Binding-site contacts:
Ligand atom O5 contacts residue CYS140 of chain 1.D at 3.1 Å (h-bond).
Ligand atom C14 contacts residue MSE138 of chain 1.D at 3.2 Å.
Ligand atom C20 contacts residue LEU70 of chain 1.D at 3.5 Å (hydrophobic).
Ligand atom C25 contacts residue LEU70 of chain 1.D at 3.3 Å (hydrophobic).
Ligand atom O5 contacts residue LEU141 of chain 1.D at 2.5 Å (h-bond).
Ligand atom C26 contacts residue GLY73 of chain 1.D at 3.1 Å.
Ligand atom C4 contacts residue LEU70 of chain 1.D at 3.5 Å (hydrophobic).
Ligand atom C25 contacts residue GLY71 of chain 1.D at 3.4 Å.
Ligand atom C27 contacts residue GLU190 of chain 1.D at 3.8 Å.
Ligand atom C1 contacts residue LEU70 of chain 1.D at 3.6 Å (hydrophobic).
Ligand atom C14 contacts residue ASP207 of chain 1.D at 3.8 Å.
Ligand atom C7 contacts residue ALA91 of chain 1.D at 3.7 Å (hydrophobic).
Ligand atom N1 contacts residue LEU141 of chain 1.D at 3.7 Å.
Ligand atom C26 contacts residue LEU72 of chain 1.D at 3.2 Å (hydrophobic).
Ligand atom C27 contacts residue THR206 of chain 1.D at 3.3 Å.
Ligand atom C10 contacts residue ALA91 of chain 1.D at 3.7 Å (hydrophobic).
Ligand atom C9 contacts residue GLU139 of chain 1.D at 3.7 Å.
Ligand atom C26 contacts residue GLY71 of chain 1.D at 3.6 Å.
Ligand atom C8 contacts residue ALA91 of chain 1.D at 3.5 Å (hydrophobic).
Ligand atom C9 contacts residue ALA91 of chain 1.D at 3.4 Å (hydrophobic).
Ligand atom C8 contacts residue LEU141 of chain 1.D at 3.3 Å (hydrophobic).
Ligand atom N3 contacts residue LEU70 of chain 1.D at 3.5 Å.
Ligand atom N1 contacts residue ALA91 of chain 1.D at 3.3 Å.
Ligand atom C17 contacts residue VAL78 of chain 1.D at 3.0 Å (hydrophobic).
Ligand atom C15 contacts residue ASP207 of chain 1.D at 3.6 Å.
Ligand atom N2 contacts residue VAL78 of chain 1.D at 3.3 Å.
Ligand atom O4 contacts residue LEU70 of chain 1.D at 3.7 Å.
Ligand atom C16 contacts residue VAL78 of chain 1.D at 3.4 Å (hydrophobic).
Ligand atom N1 contacts residue GLU139 of chain 1.D at 2.9 Å (salt-bridge).
Ligand atom C26 contacts residue VAL78 of chain 1.D at 3.6 Å (hydrophobic).
Ligand atom C12 contacts residue VAL78 of chain 1.D at 3.5 Å (hydrophobic).
Ligand atom C28 contacts residue GLU190 of chain 1.D at 3.8 Å.
Ligand atom C13 contacts residue MSE138 of chain 1.D at 3.1 Å.
Ligand atom C3 contacts residue LEU70 of chain 1.D at 3.3 Å (hydrophobic).
Ligand atom C2 contacts residue LEU70 of chain 1.D at 3.4 Å (hydrophobic).
Ligand atom C5 contacts residue LEU70 of chain 1.D at 3.6 Å (hydrophobic).
Ligand atom C27 contacts residue ASN191 of chain 1.D at 3.4 Å.
Ligand atom O4 contacts residue GLY71 of chain 1.D at 3.0 Å.
Ligand atom C6 contacts residue LEU70 of chain 1.D at 3.7 Å (hydrophobic).
Ligand atom C4 contacts residue LEU141 of chain 1.D at 3.5 Å (hydrophobic).

This small molecule binds to this protein.
Small molecule (SMILES): CN[C@@H]1C[C@H]2O[C@@](C)([C@@H]1OC)n1c3ccccc3c3c4c(c5c6ccccc6n2c5c31)C(=O)NC4

Sequence of chain 1.D:
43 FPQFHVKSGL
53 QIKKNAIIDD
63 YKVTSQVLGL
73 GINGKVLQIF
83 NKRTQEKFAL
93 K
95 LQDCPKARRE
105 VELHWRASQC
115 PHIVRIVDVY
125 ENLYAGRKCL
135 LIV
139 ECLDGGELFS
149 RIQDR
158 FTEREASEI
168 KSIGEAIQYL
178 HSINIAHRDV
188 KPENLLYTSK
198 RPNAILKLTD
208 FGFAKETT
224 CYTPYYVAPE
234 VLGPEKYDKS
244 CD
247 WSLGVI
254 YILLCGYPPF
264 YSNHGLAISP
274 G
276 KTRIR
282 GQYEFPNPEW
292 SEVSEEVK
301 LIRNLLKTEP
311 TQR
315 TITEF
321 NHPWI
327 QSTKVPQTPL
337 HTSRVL